Binding-site contacts:
Ligand atom C2 contacts residue THR156 of chain 9.E at 3.9 Å.
Ligand atom O5 contacts residue MET151 of chain 9.E at 4.2 Å.
Ligand atom C7 contacts residue ASN154 of chain 9.E at 3.7 Å.
Ligand atom O5 contacts residue ASN154 of chain 9.E at 3.8 Å.
Ligand atom C1 contacts residue ASN154 of chain 9.E at 3.1 Å.
Ligand atom O6 contacts residue MET151 of chain 9.E at 3.5 Å.
Ligand atom C3 contacts residue THR156 of chain 9.E at 4.4 Å.
Ligand atom O7 contacts residue ASN154 of chain 9.E at 3.2 Å (h-bond).
Ligand atom C8 contacts residue ASN154 of chain 9.E at 4.5 Å.
Ligand atom N2 contacts residue ASN154 of chain 9.E at 4.0 Å.
Ligand atom O7 contacts residue THR156 of chain 9.E at 4.5 Å.
Ligand atom C1 contacts residue THR156 of chain 9.E at 3.6 Å.
Ligand atom C7 contacts residue THR156 of chain 9.E at 3.6 Å.
Ligand atom C8 contacts residue THR156 of chain 9.E at 3.7 Å.
Ligand atom C2 contacts residue ASN154 of chain 9.E at 4.1 Å.
Ligand atom N2 contacts residue THR156 of chain 9.E at 3.2 Å.

Sequence of chain 9.E:
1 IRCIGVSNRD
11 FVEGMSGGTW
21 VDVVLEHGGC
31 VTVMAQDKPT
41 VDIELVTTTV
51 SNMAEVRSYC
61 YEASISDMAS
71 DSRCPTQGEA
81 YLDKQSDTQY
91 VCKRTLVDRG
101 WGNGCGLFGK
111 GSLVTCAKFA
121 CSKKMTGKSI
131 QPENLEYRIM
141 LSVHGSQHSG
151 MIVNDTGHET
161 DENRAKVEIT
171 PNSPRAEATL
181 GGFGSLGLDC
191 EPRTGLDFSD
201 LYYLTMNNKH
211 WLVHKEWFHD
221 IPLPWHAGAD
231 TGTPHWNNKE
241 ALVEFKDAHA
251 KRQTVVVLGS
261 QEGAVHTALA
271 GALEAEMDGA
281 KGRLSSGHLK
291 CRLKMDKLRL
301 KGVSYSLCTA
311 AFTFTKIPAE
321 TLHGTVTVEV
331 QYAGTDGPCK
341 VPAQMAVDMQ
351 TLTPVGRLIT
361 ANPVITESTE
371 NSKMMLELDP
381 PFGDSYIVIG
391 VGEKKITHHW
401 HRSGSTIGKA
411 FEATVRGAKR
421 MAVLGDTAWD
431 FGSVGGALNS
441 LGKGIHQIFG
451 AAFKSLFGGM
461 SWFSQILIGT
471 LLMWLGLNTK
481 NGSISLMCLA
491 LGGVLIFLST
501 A

A small-molecule ligand and the protein it binds are described below.
Small molecule (SMILES): CC(=O)N[C@H]1[C@H](O[C@H]2[C@H](O)[C@@H](NC(C)=O)CO[C@@H]2CO)O[C@H](CO)[C@@H](O)[C@@H]1O